Binding-site contacts:
Ligand atom C6 contacts residue U3 of chain 6.C at 3.3 Å.
Ligand atom N6 contacts residue U1 of chain 6.C at 2.8 Å (h-bond).
Ligand atom N1 contacts residue U1 of chain 6.C at 2.8 Å (h-bond).
Ligand atom C2 contacts residue U3 of chain 6.C at 3.0 Å.
Ligand atom N3 contacts residue U2 of chain 6.C at 3.7 Å.
Ligand atom C6 contacts residue U1 of chain 6.C at 3.6 Å.
Ligand atom N6 contacts residue U3 of chain 6.C at 3.0 Å (h-bond).
Ligand atom N6 contacts residue U2 of chain 6.C at 4.2 Å.
Ligand atom C6 contacts residue U2 of chain 6.C at 4.1 Å.
Ligand atom N3 contacts residue U3 of chain 6.C at 4.2 Å.
Ligand atom C2 contacts residue U2 of chain 6.C at 3.2 Å.
Ligand atom N1 contacts residue U3 of chain 6.C at 2.7 Å (h-bond).
Ligand atom N1 contacts residue U2 of chain 6.C at 3.5 Å (h-bond).
Ligand atom C2 contacts residue U1 of chain 6.C at 3.5 Å.
Ligand atom C4 contacts residue U2 of chain 6.C at 4.3 Å.

This small molecule binds to this protein.
Small molecule (SMILES): Nc1ncnc2c1ncn2[C@@H]1O[C@H](CO[P](=O)(O)O[C@H]2[C@@H](O)[C@H](n3cnc4c(N)ncnc43)O[C@@H]2CO[P](=O)(O)O[C@H]2[C@@H](O)[C@H](n3cnc4c(N)ncnc43)O[C@@H]2COP(=O)(O)O)[C@@H](O)[C@H]1O